Binding-site contacts:
Ligand atom C6 contacts residue GLN61 of chain 1.E at 4.1 Å.
Ligand atom C4 contacts residue TRP88 of chain 1.E at 3.5 Å (hydrophobic).
Ligand atom C6 contacts residue GLN56 of chain 1.E at 3.5 Å.
Ligand atom O6 contacts residue GAL1 of chain 1.S at 0.1 Å (h-bond).
Ligand atom C4 contacts residue GAL1 of chain 1.S at 0.1 Å.
Ligand atom C4 contacts residue LYS91 of chain 1.E at 3.9 Å.
Ligand atom O4 contacts residue GLN56 of chain 1.E at 3.4 Å.
Ligand atom O2 contacts residue ASN90 of chain 1.E at 3.0 Å (h-bond).
Ligand atom C3 contacts residue ASN90 of chain 1.E at 3.8 Å.
Ligand atom C6 contacts residue TRP88 of chain 1.E at 3.8 Å (hydrophobic).
Ligand atom C5 contacts residue TRP88 of chain 1.E at 3.6 Å (hydrophobic).
Ligand atom C3 contacts residue TRP88 of chain 1.E at 3.6 Å (hydrophobic).
Ligand atom O5 contacts residue GLN56 of chain 1.E at 3.6 Å.
Ligand atom C1 contacts residue GLN56 of chain 1.E at 4.2 Å.
Ligand atom O4 contacts residue GAL1 of chain 1.S at 0.1 Å (h-bond).
Ligand atom O3 contacts residue GAL1 of chain 1.S at 0.3 Å (h-bond).
Ligand atom O4 contacts residue LYS91 of chain 1.E at 2.9 Å (salt-bridge).
Ligand atom C2 contacts residue GAL1 of chain 1.S at 0.5 Å.
Ligand atom O3 contacts residue ASN90 of chain 1.E at 2.8 Å (h-bond).
Ligand atom O6 contacts residue GLN61 of chain 1.E at 3.0 Å (h-bond).
Ligand atom C2 contacts residue LYS91 of chain 1.E at 3.7 Å.
Ligand atom C5 contacts residue GAL1 of chain 1.S at 0.1 Å.
Ligand atom O3 contacts residue LYS91 of chain 1.E at 3.0 Å (salt-bridge).
Ligand atom C4 contacts residue GLU51 of chain 1.E at 3.4 Å.
Ligand atom C2 contacts residue ASN90 of chain 1.E at 4.2 Å.
Ligand atom O6 contacts residue HIS57 of chain 1.E at 3.6 Å.
Ligand atom C3 contacts residue GAL1 of chain 1.S at 0.2 Å.
Ligand atom O4 contacts residue GLU51 of chain 1.E at 2.5 Å (salt-bridge).
Ligand atom O5 contacts residue GAL1 of chain 1.S at 0.1 Å (h-bond).
Ligand atom C3 contacts residue LYS91 of chain 1.E at 3.7 Å.
Ligand atom C6 contacts residue HIS57 of chain 1.E at 3.6 Å.
Ligand atom O2 contacts residue GAL1 of chain 1.S at 1.0 Å (h-bond).
Ligand atom O3 contacts residue TRP88 of chain 1.E at 3.6 Å.
Ligand atom O3 contacts residue GLU51 of chain 1.E at 4.1 Å.
Ligand atom O6 contacts residue GLN56 of chain 1.E at 3.1 Å (h-bond).
Ligand atom C1 contacts residue GAL1 of chain 1.S at 0.4 Å.
Ligand atom C6 contacts residue GLU51 of chain 1.E at 4.2 Å.
Ligand atom C6 contacts residue GAL1 of chain 1.S at 0.1 Å.
Ligand atom O1 contacts residue GAL1 of chain 1.S at 1.1 Å.
Ligand atom O6 contacts residue TRP88 of chain 1.E at 3.9 Å.

A small-molecule ligand and the protein it binds are described below.
Small molecule (SMILES): OC[C@H]1O[C@H](O)[C@H](O)[C@@H](O)[C@H]1O

Sequence of chain 1.E:
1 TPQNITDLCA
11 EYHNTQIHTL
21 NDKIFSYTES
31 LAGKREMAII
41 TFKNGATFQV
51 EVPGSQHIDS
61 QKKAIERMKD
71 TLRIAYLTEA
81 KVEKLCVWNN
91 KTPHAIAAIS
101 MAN